Binding-site contacts:
Ligand atom C09 contacts residue ILE484 of chain 1.A at 3.7 Å (hydrophobic).
Ligand atom O21 contacts residue TYR518 of chain 1.A at 3.8 Å.
Ligand atom O25 contacts residue THR142 of chain 1.A at 4.0 Å.
Ligand atom C22 contacts residue TYR518 of chain 1.A at 3.6 Å (hydrophobic).
Ligand atom O21 contacts residue THR118 of chain 1.A at 3.7 Å.
Ligand atom C01 contacts residue GLN194 of chain 1.A at 3.5 Å.
Ligand atom C16 contacts residue ILE484 of chain 1.A at 3.9 Å (hydrophobic).
Ligand atom C01 contacts residue GLU219 of chain 1.A at 3.8 Å.
Ligand atom C08 contacts residue TYR481 of chain 1.A at 3.7 Å (hydrophobic).
Ligand atom C16 contacts residue GLN141 of chain 1.A at 3.9 Å.
Ligand atom C31 contacts residue PRO138 of chain 1.A at 3.8 Å (hydrophobic).
Ligand atom C06 contacts residue ILE484 of chain 1.A at 3.6 Å (hydrophobic).
Ligand atom O12 contacts residue ILE484 of chain 1.A at 3.7 Å.
Ligand atom C01 contacts residue PHE234 of chain 1.A at 4.0 Å (hydrophobic).
Ligand atom N07 contacts residue ILE484 of chain 1.A at 3.8 Å.
Ligand atom O21 contacts residue HIS514 of chain 1.A at 3.4 Å.
Ligand atom O24 contacts residue MET198 of chain 1.A at 4.0 Å.
Ligand atom C26 contacts residue PRO138 of chain 1.A at 3.9 Å (hydrophobic).
Ligand atom C01 contacts residue HIS231 of chain 1.A at 3.6 Å.
Ligand atom C02 contacts residue PHE234 of chain 1.A at 3.8 Å (hydrophobic).
Ligand atom C32 contacts residue GLN141 of chain 1.A at 4.0 Å.
Ligand atom N17 contacts residue ILE484 of chain 1.A at 3.7 Å.
Ligand atom C04 contacts residue PHE234 of chain 1.A at 3.9 Å (hydrophobic).
Ligand atom C05 contacts residue PHE234 of chain 1.A at 3.7 Å (hydrophobic).
Ligand atom C04 contacts residue ASN488 of chain 1.A at 3.6 Å.
Ligand atom C08 contacts residue VAL145 of chain 1.A at 4.0 Å (hydrophobic).
Ligand atom C18 contacts residue HIS514 of chain 1.A at 3.7 Å.
Ligand atom C22 contacts residue HIS514 of chain 1.A at 3.6 Å.
Ligand atom C22 contacts residue VAL517 of chain 1.A at 3.6 Å (hydrophobic).
Ligand atom C27 contacts residue MET198 of chain 1.A at 4.0 Å (hydrophobic).
Ligand atom O24 contacts residue GLN194 of chain 1.A at 3.8 Å.
Ligand atom N07 contacts residue VAL145 of chain 1.A at 3.8 Å.
Ligand atom O25 contacts residue PRO138 of chain 1.A at 3.4 Å.
Ligand atom N17 contacts residue GLN141 of chain 1.A at 3.7 Å.
Ligand atom C20 contacts residue HIS514 of chain 1.A at 3.8 Å.
Ligand atom C10 contacts residue PHE234 of chain 1.A at 3.6 Å (hydrophobic).
Ligand atom C10 contacts residue SER485 of chain 1.A at 4.0 Å.
Ligand atom C19 contacts residue HIS514 of chain 1.A at 3.4 Å.
Ligand atom C08 contacts residue ILE484 of chain 1.A at 3.7 Å (hydrophobic).
Ligand atom C09 contacts residue SER485 of chain 1.A at 3.4 Å.

Sequence of chain 1.A:
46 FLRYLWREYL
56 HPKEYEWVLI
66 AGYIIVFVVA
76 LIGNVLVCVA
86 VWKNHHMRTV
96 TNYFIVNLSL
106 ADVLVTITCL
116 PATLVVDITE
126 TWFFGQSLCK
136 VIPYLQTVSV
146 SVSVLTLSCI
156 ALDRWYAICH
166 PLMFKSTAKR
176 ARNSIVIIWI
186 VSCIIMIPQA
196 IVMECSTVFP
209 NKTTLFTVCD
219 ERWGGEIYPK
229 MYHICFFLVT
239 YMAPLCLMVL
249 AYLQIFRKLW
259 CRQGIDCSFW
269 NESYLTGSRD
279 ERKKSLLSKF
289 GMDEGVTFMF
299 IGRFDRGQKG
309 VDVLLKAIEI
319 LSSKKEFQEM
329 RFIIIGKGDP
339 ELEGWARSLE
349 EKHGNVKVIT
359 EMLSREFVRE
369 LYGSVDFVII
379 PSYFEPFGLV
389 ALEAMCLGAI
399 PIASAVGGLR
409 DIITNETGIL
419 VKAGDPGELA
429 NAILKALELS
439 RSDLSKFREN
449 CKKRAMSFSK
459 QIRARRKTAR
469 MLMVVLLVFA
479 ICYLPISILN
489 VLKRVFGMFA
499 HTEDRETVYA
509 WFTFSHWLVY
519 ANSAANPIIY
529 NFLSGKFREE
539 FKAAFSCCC

A small-molecule ligand and the protein it binds are described below.
Small molecule (SMILES): CCN(Cc1cccnc1)C(=O)CN(c1ccc(OC)nc1)S(=O)(=O)c1ccccc1C